Sequence of chain 1.A:
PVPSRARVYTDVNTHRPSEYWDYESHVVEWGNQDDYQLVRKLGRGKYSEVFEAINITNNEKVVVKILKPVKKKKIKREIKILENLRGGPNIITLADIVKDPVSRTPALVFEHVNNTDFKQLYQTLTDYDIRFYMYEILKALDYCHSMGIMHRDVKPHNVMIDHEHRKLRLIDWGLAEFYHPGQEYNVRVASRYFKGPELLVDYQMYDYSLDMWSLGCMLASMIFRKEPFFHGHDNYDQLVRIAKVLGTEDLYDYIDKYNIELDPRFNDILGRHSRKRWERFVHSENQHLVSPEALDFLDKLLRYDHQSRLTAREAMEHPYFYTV

Binding-site contacts:
Ligand atom C16 contacts residue MET186 of chain 1.A at 3.9 Å (hydrophobic).
Ligand atom C4 contacts residue MET248 of chain 1.A at 3.6 Å (hydrophobic).
Ligand atom N3 contacts residue ILE197 of chain 1.A at 3.8 Å.
Ligand atom N contacts residue PRO182 of chain 1.A at 2.9 Å (h-bond).
Ligand atom C6 contacts residue MET244 of chain 1.A at 3.8 Å (hydrophobic).
Ligand atom C23 contacts residue ILE187 of chain 1.A at 3.7 Å (hydrophobic).
Ligand atom C12 contacts residue PHE144 of chain 1.A at 3.7 Å (hydrophobic).
Ligand atom C22 contacts residue VAL185 of chain 1.A at 3.4 Å (hydrophobic).
Ligand atom C14 contacts residue HIS183 of chain 1.A at 3.5 Å.
Ligand atom C14 contacts residue PRO182 of chain 1.A at 3.4 Å (hydrophobic).
Ligand atom C12 contacts residue VAL185 of chain 1.A at 3.4 Å (hydrophobic).
Ligand atom O contacts residue ILE197 of chain 1.A at 3.7 Å.
Ligand atom C13 contacts residue VAL185 of chain 1.A at 3.3 Å (hydrophobic).
Ligand atom C11 contacts residue VAL185 of chain 1.A at 3.9 Å (hydrophobic).
Ligand atom C15 contacts residue HIS183 of chain 1.A at 3.6 Å.
Ligand atom O1 contacts residue ILE197 of chain 1.A at 3.9 Å.
Ligand atom CL contacts residue ILE163 of chain 1.A at 3.7 Å.
Ligand atom C5 contacts residue MET248 of chain 1.A at 3.7 Å (hydrophobic).
Ligand atom C6 contacts residue MET248 of chain 1.A at 3.7 Å (hydrophobic).
Ligand atom C14 contacts residue VAL185 of chain 1.A at 3.9 Å (hydrophobic).
Ligand atom CL contacts residue ILE187 of chain 1.A at 3.9 Å.
Ligand atom O contacts residue HIS183 of chain 1.A at 3.2 Å (h-bond).
Ligand atom C5 contacts residue MET244 of chain 1.A at 3.2 Å (hydrophobic).
Ligand atom C10 contacts residue PHE144 of chain 1.A at 3.5 Å (hydrophobic).
Ligand atom C17 contacts residue MET186 of chain 1.A at 3.8 Å (hydrophobic).
Ligand atom N2 contacts residue HIS183 of chain 1.A at 2.9 Å (h-bond).
Ligand atom N contacts residue VAL185 of chain 1.A at 3.0 Å (h-bond).
Ligand atom C1 contacts residue TYR159 of chain 1.A at 3.8 Å (hydrophobic).
Ligand atom C17 contacts residue ASN141 of chain 1.A at 3.3 Å.
Ligand atom CL contacts residue VAL185 of chain 1.A at 3.2 Å.
Ligand atom N contacts residue PHE144 of chain 1.A at 3.9 Å.
Ligand atom C18 contacts residue MET186 of chain 1.A at 3.7 Å (hydrophobic).
Ligand atom C19 contacts residue MET186 of chain 1.A at 3.8 Å (hydrophobic).
Ligand atom C1 contacts residue ILE187 of chain 1.A at 3.9 Å (hydrophobic).
Ligand atom C contacts residue LEU151 of chain 1.A at 3.8 Å (hydrophobic).
Ligand atom C22 contacts residue ILE187 of chain 1.A at 3.6 Å (hydrophobic).
Ligand atom C20 contacts residue MET186 of chain 1.A at 3.9 Å (hydrophobic).
Ligand atom C13 contacts residue PRO182 of chain 1.A at 3.7 Å (hydrophobic).
Ligand atom CL contacts residue MET244 of chain 1.A at 3.5 Å.
Ligand atom C4 contacts residue MET244 of chain 1.A at 3.7 Å (hydrophobic).

The protein below binds the small molecule below.
Small molecule (SMILES): CCc1ccccc1-c1ccc(CNCCc2nc3cccc([N+](=O)O)c3[nH]2)cc1Cl